Binding-site contacts:
Ligand atom O4 contacts residue FMT1 of chain 1.B at 3.6 Å.
Ligand atom C4 contacts residue THR103 of chain 1.A at 3.5 Å.
Ligand atom N3 contacts residue ARG202 of chain 1.A at 2.8 Å (salt-bridge).
Ligand atom C4 contacts residue FMT1 of chain 1.B at 3.3 Å.
Ligand atom O5 contacts residue HIS12 of chain 1.A at 3.6 Å (h-bond).
Ligand atom C61 contacts residue ARG16 of chain 1.A at 3.4 Å.
Ligand atom O61 contacts residue ALA229 of chain 1.A at 3.5 Å.
Ligand atom O5 contacts residue HIS155 of chain 1.A at 3.5 Å (h-bond).
Ligand atom C61 contacts residue PHE104 of chain 1.A at 3.5 Å (hydrophobic).
Ligand atom O62 contacts residue ARG16 of chain 1.A at 2.9 Å (salt-bridge).
Ligand atom C61 contacts residue ALA229 of chain 1.A at 3.6 Å (hydrophobic).
Ligand atom N3 contacts residue ASP227 of chain 1.A at 2.8 Å (salt-bridge).
Ligand atom O62 contacts residue HIS14 of chain 1.A at 3.2 Å.
Ligand atom O5 contacts residue ZN1 of chain 1.F at 1.9 Å.
Ligand atom O4 contacts residue THR103 of chain 1.A at 2.7 Å (h-bond).
Ligand atom O2 contacts residue GLY244 of chain 1.A at 3.2 Å (h-bond).
Ligand atom C2 contacts residue ARG202 of chain 1.A at 3.5 Å.
Ligand atom O4 contacts residue ZN1 of chain 1.G at 2.2 Å.
Ligand atom O5 contacts residue FMT1 of chain 1.B at 3.0 Å (h-bond).
Ligand atom O62 contacts residue ASN46 of chain 1.A at 2.9 Å (h-bond).
Ligand atom C6 contacts residue ALA229 of chain 1.A at 3.8 Å (hydrophobic).
Ligand atom C2 contacts residue PRO243 of chain 1.A at 3.6 Å (hydrophobic).
Ligand atom O4 contacts residue HIS131 of chain 1.A at 3.0 Å (h-bond).
Ligand atom O5 contacts residue ZN1 of chain 1.G at 2.4 Å.
Ligand atom O5 contacts residue HIS14 of chain 1.A at 3.5 Å (h-bond).
Ligand atom C4 contacts residue ZN1 of chain 1.G at 2.6 Å.
Ligand atom O5 contacts residue ASP227 of chain 1.A at 3.1 Å (salt-bridge).
Ligand atom O62 contacts residue PHE104 of chain 1.A at 3.5 Å.
Ligand atom O2 contacts residue ARG202 of chain 1.A at 2.9 Å (salt-bridge).
Ligand atom O61 contacts residue ARG16 of chain 1.A at 2.8 Å (salt-bridge).
Ligand atom O61 contacts residue PHE104 of chain 1.A at 3.4 Å.
Ligand atom O61 contacts residue PRO243 of chain 1.A at 3.0 Å (h-bond).
Ligand atom C5 contacts residue THR103 of chain 1.A at 3.5 Å.
Ligand atom O2 contacts residue VAL201 of chain 1.A at 3.7 Å.
Ligand atom C2 contacts residue GLY244 of chain 1.A at 3.7 Å.
Ligand atom N1 contacts residue PRO243 of chain 1.A at 3.1 Å (h-bond).
Ligand atom O2 contacts residue PRO243 of chain 1.A at 3.2 Å.
Ligand atom C5 contacts residue ZN1 of chain 1.F at 3.6 Å.
Ligand atom O61 contacts residue HIS231 of chain 1.A at 3.1 Å (h-bond).
Ligand atom C4 contacts residue ZN1 of chain 1.F at 3.0 Å.

Sequence of chain 1.A:
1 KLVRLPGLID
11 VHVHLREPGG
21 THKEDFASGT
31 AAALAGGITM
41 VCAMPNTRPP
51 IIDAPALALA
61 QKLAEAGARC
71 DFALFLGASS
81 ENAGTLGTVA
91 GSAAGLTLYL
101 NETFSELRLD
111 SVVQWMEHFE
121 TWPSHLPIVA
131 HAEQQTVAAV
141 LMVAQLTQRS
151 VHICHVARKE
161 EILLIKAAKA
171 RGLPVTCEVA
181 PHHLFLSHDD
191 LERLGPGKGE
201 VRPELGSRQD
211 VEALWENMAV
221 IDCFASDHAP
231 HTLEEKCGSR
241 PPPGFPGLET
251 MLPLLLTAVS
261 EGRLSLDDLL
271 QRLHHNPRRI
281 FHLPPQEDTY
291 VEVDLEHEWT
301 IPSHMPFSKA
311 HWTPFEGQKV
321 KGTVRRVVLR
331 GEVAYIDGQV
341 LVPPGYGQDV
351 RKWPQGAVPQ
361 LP

This protein binds this small molecule.
Small molecule (SMILES): NC(=O)N[C@@H](CC(=O)O)C(=O)O